Binding-site contacts:
Ligand atom N50 contacts residue GLU103 of chain 1.L at 3.1 Å (salt-bridge).
Ligand atom C43 contacts residue TYR202 of chain 1.L at 3.7 Å (hydrophobic).
Ligand atom C15 contacts residue PHE153 of chain 1.L at 3.8 Å (hydrophobic).
Ligand atom C40 contacts residue LEU137 of chain 1.L at 3.5 Å (hydrophobic).
Ligand atom C6 contacts residue TYR108 of chain 1.L at 3.5 Å (hydrophobic).
Ligand atom C14 contacts residue LEU115 of chain 1.L at 3.7 Å (hydrophobic).
Ligand atom C38 contacts residue TYR202 of chain 1.L at 3.7 Å (hydrophobic).
Ligand atom N52 contacts residue GLY145 of chain 1.L at 3.3 Å.
Ligand atom O54 contacts residue TYR202 of chain 1.L at 3.4 Å.
Ligand atom C1 contacts residue GLY145 of chain 1.L at 3.7 Å.
Ligand atom O55 contacts residue TRP144 of chain 1.L at 3.6 Å.
Ligand atom O55 contacts residue PHE198 of chain 1.L at 3.5 Å.
Ligand atom F61 contacts residue TYR202 of chain 1.L at 3.4 Å.
Ligand atom C3 contacts residue PHE104 of chain 1.L at 3.8 Å (hydrophobic).
Ligand atom F60 contacts residue TRP144 of chain 1.L at 3.6 Å.
Ligand atom C37 contacts residue GLU103 of chain 1.L at 3.5 Å.
Ligand atom S62 contacts residue GLU103 of chain 1.L at 3.6 Å.
Ligand atom CL6 contacts residue SER152 of chain 1.L at 3.7 Å.
Ligand atom O55 contacts residue VAL148 of chain 1.L at 3.4 Å.
Ligand atom O55 contacts residue GLY145 of chain 1.L at 3.7 Å.
Ligand atom F59 contacts residue TYR202 of chain 1.L at 3.6 Å.
Ligand atom C16 contacts residue GLY145 of chain 1.L at 3.7 Å.
Ligand atom C8 contacts residue TYR108 of chain 1.L at 3.4 Å (hydrophobic).
Ligand atom O56 contacts residue GLY145 of chain 1.L at 3.1 Å (h-bond).
Ligand atom C44 contacts residue GLU103 of chain 1.L at 3.5 Å.
Ligand atom CL6 contacts residue PHE153 of chain 1.L at 3.6 Å.
Ligand atom CL6 contacts residue PHE112 of chain 1.L at 3.1 Å.
Ligand atom C7 contacts residue GLY145 of chain 1.L at 3.7 Å.
Ligand atom O54 contacts residue ALA100 of chain 1.L at 3.7 Å.
Ligand atom C35 contacts residue GLU103 of chain 1.L at 2.9 Å.
Ligand atom O56 contacts residue ASN143 of chain 1.L at 3.8 Å.
Ligand atom C1 contacts residue PHE104 of chain 1.L at 3.6 Å (hydrophobic).
Ligand atom F60 contacts residue LEU201 of chain 1.L at 3.7 Å.
Ligand atom C4 contacts residue LEU115 of chain 1.L at 3.6 Å (hydrophobic).
Ligand atom F61 contacts residue LEU201 of chain 1.L at 3.6 Å.
Ligand atom F59 contacts residue PHE198 of chain 1.L at 3.0 Å.
Ligand atom C15 contacts residue ALA149 of chain 1.L at 3.2 Å (hydrophobic).
Ligand atom C32 contacts residue TYR108 of chain 1.L at 3.7 Å (hydrophobic).
Ligand atom C36 contacts residue TYR202 of chain 1.L at 3.2 Å (hydrophobic).
Ligand atom C43 contacts residue GLU103 of chain 1.L at 3.8 Å.

A small-molecule ligand and the protein it binds are described below.
Small molecule (SMILES): CC1(C)CCC(c2ccc(Cl)cc2)=C(CN2CCN(c3ccc(C(=O)NS(=O)(=O)c4ccc(N[C@H](CCN5CCOCC5)CSc5ccccc5)c(S(=O)(=O)C(F)(F)F)c4)cc3)CC2)C1

Sequence of chain 1.L:
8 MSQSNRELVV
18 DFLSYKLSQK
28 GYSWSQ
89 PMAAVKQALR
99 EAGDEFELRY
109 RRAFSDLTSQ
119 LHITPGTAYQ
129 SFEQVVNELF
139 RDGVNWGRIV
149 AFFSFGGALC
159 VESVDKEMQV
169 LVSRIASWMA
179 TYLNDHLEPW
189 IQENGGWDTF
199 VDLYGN